Binding-site contacts:
Ligand atom CBN contacts residue MG1 of chain 1.EAD at 3.6 Å.
Ligand atom CBR contacts residue MG1 of chain 1.EAD at 4.5 Å.
Ligand atom O4' contacts residue MG1 of chain 1.NWC at 3.7 Å.
Ligand atom CBD contacts residue MG1 of chain 1.NWC at 4.5 Å.
Ligand atom NAP contacts residue MG1 of chain 1.NWC at 3.0 Å.
Ligand atom OAM contacts residue MG1 of chain 1.EAD at 3.1 Å.
Ligand atom C4' contacts residue MG1 of chain 1.NWC at 4.0 Å.
Ligand atom O5' contacts residue MG1 of chain 1.NWC at 4.2 Å.

A protein and the small-molecule ligand that binds it are described below.
Small molecule (SMILES): CCC[C@H]1[C@H](O)[C@@H](N)[C@@H](O[C@H]2[C@H](O[C@@H]3O[C@H](CO)[C@@H](O[C@H]4O[C@@H](CN)[C@@H](O)[C@H](O)[C@H]4N)[C@H]3O)[C@@H](O)[C@H](N)C[C@@H]2N)O[C@@H]1CO